A protein and the small-molecule ligand that binds it are described below.
Small molecule (SMILES): CCCCCCCCCCC(CCCCCCCCCC)(CO[C@H]1O[C@@H](CO)[C@H](O[C@@H]2O[C@@H](CO)[C@H](O)[C@@H](O)[C@@H]2O)[C@@H](O)[C@@H]1O)CO[C@H]1O[C@@H](CO)[C@H](O[C@@H]2O[C@@H](CO)[C@H](O)[C@@H](O)[C@@H]2O)[C@@H](O)[C@H]1O

Binding-site contacts:
Ligand atom CAY contacts residue LEU303 of chain 1.A at 3.9 Å (hydrophobic).
Ligand atom CCF contacts residue TRP307 of chain 1.A at 4.0 Å (hydrophobic).
Ligand atom CCD contacts residue TYR311 of chain 1.A at 3.4 Å (hydrophobic).
Ligand atom CBH contacts residue TYR249 of chain 1.A at 3.5 Å (hydrophobic).
Ligand atom OAL contacts residue TYR311 of chain 1.A at 3.6 Å.
Ligand atom O3 contacts residue TYR249 of chain 1.A at 4.0 Å.
Ligand atom CAX contacts residue LEU300 of chain 1.A at 3.8 Å (hydrophobic).
Ligand atom CAZ contacts residue ASN297 of chain 1.A at 3.7 Å.
Ligand atom CCO contacts residue TYR311 of chain 1.A at 3.4 Å (hydrophobic).
Ligand atom CBN contacts residue TYR311 of chain 1.A at 3.7 Å (hydrophobic).
Ligand atom CBD contacts residue TYR249 of chain 1.A at 4.0 Å (hydrophobic).
Ligand atom OAL contacts residue TRP307 of chain 1.A at 2.8 Å (h-bond).
Ligand atom C2 contacts residue TYR249 of chain 1.A at 4.0 Å (hydrophobic).
Ligand atom CBP contacts residue TYR311 of chain 1.A at 3.6 Å (hydrophobic).
Ligand atom CBP contacts residue TRP307 of chain 1.A at 3.7 Å (hydrophobic).
Ligand atom CBT contacts residue TRP307 of chain 1.A at 3.7 Å (hydrophobic).
Ligand atom O3 contacts residue ARG245 of chain 1.A at 3.3 Å (salt-bridge).
Ligand atom CAZ contacts residue LEU253 of chain 1.A at 4.0 Å (hydrophobic).
Ligand atom CBE contacts residue LMN1 of chain 1.H at 3.6 Å.
Ligand atom CBF contacts residue LMN1 of chain 1.H at 3.9 Å.
Ligand atom CAX contacts residue ALA296 of chain 1.A at 3.9 Å (hydrophobic).
Ligand atom CBH contacts residue ASN250 of chain 1.A at 3.8 Å.
Ligand atom CAB contacts residue ALA296 of chain 1.A at 3.8 Å (hydrophobic).
Ligand atom CBB contacts residue ASN297 of chain 1.A at 4.0 Å.
Ligand atom CBG contacts residue PHE73 of chain 1.A at 4.0 Å (hydrophobic).
Ligand atom OAR contacts residue TYR311 of chain 1.A at 2.4 Å (h-bond).
Ligand atom CAW contacts residue ILE135 of chain 1.A at 3.6 Å (hydrophobic).
Ligand atom CBB contacts residue LEU300 of chain 1.A at 3.6 Å (hydrophobic).
Ligand atom O2 contacts residue ARG245 of chain 1.A at 3.7 Å.
Ligand atom CBD contacts residue LMN1 of chain 1.H at 4.0 Å.
Ligand atom CAB contacts residue LEU253 of chain 1.A at 4.0 Å (hydrophobic).
Ligand atom CBJ contacts residue ILE304 of chain 1.A at 4.0 Å (hydrophobic).
Ligand atom CBF contacts residue ILE304 of chain 1.A at 3.5 Å (hydrophobic).
Ligand atom CBK contacts residue PHE142 of chain 1.A at 3.8 Å (hydrophobic).
Ligand atom CBC contacts residue PHE73 of chain 1.A at 4.0 Å (hydrophobic).
Ligand atom OBX contacts residue TRP307 of chain 1.A at 3.3 Å (h-bond).
Ligand atom CBL contacts residue ILE304 of chain 1.A at 4.0 Å (hydrophobic).
Ligand atom CBQ contacts residue LMN1 of chain 1.H at 3.8 Å.
Ligand atom O2 contacts residue GLY246 of chain 1.A at 4.0 Å.
Ligand atom OAU contacts residue ARG245 of chain 1.A at 3.7 Å.

Sequence of chain 1.A:
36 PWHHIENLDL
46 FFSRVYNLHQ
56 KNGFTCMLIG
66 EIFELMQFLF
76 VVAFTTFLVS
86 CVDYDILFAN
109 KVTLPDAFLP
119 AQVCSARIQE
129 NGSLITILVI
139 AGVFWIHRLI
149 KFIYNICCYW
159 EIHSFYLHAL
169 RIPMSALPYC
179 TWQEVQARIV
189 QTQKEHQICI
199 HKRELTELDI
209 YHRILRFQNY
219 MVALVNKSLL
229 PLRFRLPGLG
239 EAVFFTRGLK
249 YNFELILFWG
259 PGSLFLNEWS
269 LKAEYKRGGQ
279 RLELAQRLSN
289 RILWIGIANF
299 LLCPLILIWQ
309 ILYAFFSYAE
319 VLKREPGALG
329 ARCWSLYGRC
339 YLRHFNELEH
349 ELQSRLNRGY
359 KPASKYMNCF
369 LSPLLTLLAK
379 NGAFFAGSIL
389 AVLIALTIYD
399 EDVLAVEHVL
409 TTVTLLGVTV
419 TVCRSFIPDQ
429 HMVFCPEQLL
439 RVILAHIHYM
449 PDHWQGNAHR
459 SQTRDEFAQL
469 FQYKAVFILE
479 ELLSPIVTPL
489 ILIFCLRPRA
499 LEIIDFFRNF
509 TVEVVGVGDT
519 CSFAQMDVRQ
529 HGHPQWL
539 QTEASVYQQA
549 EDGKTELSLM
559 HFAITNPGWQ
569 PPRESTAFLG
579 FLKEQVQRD